Sequence of chain 1.F:
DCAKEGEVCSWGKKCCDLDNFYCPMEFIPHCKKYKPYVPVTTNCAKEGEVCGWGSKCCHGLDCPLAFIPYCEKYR

Sequence of chain 1.B:
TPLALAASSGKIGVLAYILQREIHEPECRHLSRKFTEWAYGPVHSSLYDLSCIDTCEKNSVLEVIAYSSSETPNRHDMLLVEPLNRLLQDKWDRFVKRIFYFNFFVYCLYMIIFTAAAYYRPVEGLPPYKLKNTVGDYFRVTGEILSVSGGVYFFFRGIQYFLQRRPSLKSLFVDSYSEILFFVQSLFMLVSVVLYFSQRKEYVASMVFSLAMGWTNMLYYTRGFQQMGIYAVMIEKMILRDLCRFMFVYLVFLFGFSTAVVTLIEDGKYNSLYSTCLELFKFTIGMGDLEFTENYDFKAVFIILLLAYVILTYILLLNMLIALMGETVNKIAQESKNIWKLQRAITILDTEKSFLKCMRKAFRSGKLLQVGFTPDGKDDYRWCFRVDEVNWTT

Binding-site contacts:
Ligand atom C14 contacts residue ILE28 of chain 1.F at 3.8 Å (hydrophobic).
Ligand atom O18 contacts residue 6OE1 of chain 1.L at 3.4 Å.
Ligand atom C13 contacts residue ILE28 of chain 1.F at 4.4 Å (hydrophobic).
Ligand atom N01 contacts residue GLU7 of chain 1.F at 3.5 Å.
Ligand atom O06 contacts residue ARG429 of chain 1.B at 4.2 Å.
Ligand atom C20 contacts residue VAL8 of chain 1.F at 4.4 Å (hydrophobic).
Ligand atom C13 contacts residue 6OE1 of chain 1.L at 4.2 Å.
Ligand atom C13 contacts residue TRP11 of chain 1.F at 4.4 Å (hydrophobic).
Ligand atom C11 contacts residue 6OE1 of chain 1.L at 4.5 Å.
Ligand atom O08 contacts residue ARG429 of chain 1.B at 3.8 Å.
Ligand atom O07 contacts residue 6OE1 of chain 1.L at 4.1 Å.
Ligand atom N01 contacts residue VAL8 of chain 1.F at 3.3 Å (h-bond).
Ligand atom O22 contacts residue VAL8 of chain 1.F at 3.7 Å.
Ligand atom O06 contacts residue VAL8 of chain 1.F at 4.5 Å.
Ligand atom C16 contacts residue TRP11 of chain 1.F at 4.0 Å (hydrophobic).
Ligand atom O12 contacts residue ILE28 of chain 1.F at 4.4 Å.
Ligand atom C09 contacts residue 6OE1 of chain 1.L at 4.3 Å.
Ligand atom P05 contacts residue ARG429 of chain 1.B at 4.2 Å.
Ligand atom C15 contacts residue 6OE1 of chain 1.L at 4.3 Å.
Ligand atom C03 contacts residue VAL8 of chain 1.F at 4.0 Å (hydrophobic).
Ligand atom O18 contacts residue TRP11 of chain 1.F at 3.8 Å.
Ligand atom O07 contacts residue ARG429 of chain 1.B at 3.9 Å.
Ligand atom C15 contacts residue TRP11 of chain 1.F at 4.1 Å (hydrophobic).
Ligand atom C09 contacts residue ARG429 of chain 1.B at 3.2 Å.

The small molecule below binds the protein below.
Small molecule (SMILES): CCCCC(=O)OC[C@@H](COP(=O)(O)OCCN)OC(C)=O